The protein below binds the small molecule below.
Small molecule (SMILES): O=c1[nH]cnc2c1ncn2[C@@H]1O[C@H](COP(=O)(O)O)[C@@H](O)[C@H]1O

Sequence of chain 1.C:
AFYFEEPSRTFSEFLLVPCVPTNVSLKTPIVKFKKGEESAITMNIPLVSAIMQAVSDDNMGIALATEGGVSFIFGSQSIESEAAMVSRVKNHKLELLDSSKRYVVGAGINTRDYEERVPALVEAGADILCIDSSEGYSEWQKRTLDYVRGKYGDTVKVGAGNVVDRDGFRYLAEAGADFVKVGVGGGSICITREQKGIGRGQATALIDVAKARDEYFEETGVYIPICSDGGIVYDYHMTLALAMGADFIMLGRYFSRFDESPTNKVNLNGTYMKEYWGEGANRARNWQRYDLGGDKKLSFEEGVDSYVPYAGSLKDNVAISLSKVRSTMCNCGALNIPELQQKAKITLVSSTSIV

Binding-site contacts:
Ligand atom C5 contacts residue ILE213 of chain 1.C at 3.5 Å (hydrophobic).
Ligand atom O4' contacts residue GLN217 of chain 1.C at 3.4 Å (h-bond).
Ligand atom C4 contacts residue ILE213 of chain 1.C at 3.4 Å (hydrophobic).
Ligand atom P contacts residue GLY274 of chain 1.C at 3.6 Å.
Ligand atom O6 contacts residue THR214 of chain 1.C at 3.2 Å (h-bond).
Ligand atom O6 contacts residue GLY302 of chain 1.C at 2.7 Å (h-bond).
Ligand atom O2' contacts residue ASP251 of chain 1.C at 2.5 Å (salt-bridge).
Ligand atom C3' contacts residue ASP251 of chain 1.C at 3.4 Å.
Ligand atom C6 contacts residue THR214 of chain 1.C at 3.1 Å.
Ligand atom O2P contacts residue GLY253 of chain 1.C at 3.7 Å.
Ligand atom O1P contacts residue GLY253 of chain 1.C at 3.1 Å (h-bond).
Ligand atom C6 contacts residue GLY302 of chain 1.C at 3.7 Å.
Ligand atom O2P contacts residue LEU273 of chain 1.C at 3.5 Å.
Ligand atom N1 contacts residue THR214 of chain 1.C at 2.4 Å (h-bond).
Ligand atom C2 contacts residue GLU216 of chain 1.C at 3.3 Å.
Ligand atom O3P contacts residue GLN217 of chain 1.C at 3.6 Å (h-bond).
Ligand atom C4' contacts residue ASP251 of chain 1.C at 3.5 Å.
Ligand atom O5' contacts residue GLY252 of chain 1.C at 3.1 Å.
Ligand atom C8 contacts residue MET60 of chain 1.C at 3.7 Å (hydrophobic).
Ligand atom C2' contacts residue ASP251 of chain 1.C at 3.7 Å.
Ligand atom N1 contacts residue ARG215 of chain 1.C at 3.3 Å (salt-bridge).
Ligand atom N1 contacts residue GLU216 of chain 1.C at 3.3 Å (salt-bridge).
Ligand atom O3P contacts residue ARG275 of chain 1.C at 2.7 Å (salt-bridge).
Ligand atom O6 contacts residue ARG215 of chain 1.C at 3.4 Å (salt-bridge).
Ligand atom C2 contacts residue THR214 of chain 1.C at 3.1 Å.
Ligand atom N3 contacts residue ILE213 of chain 1.C at 3.6 Å.
Ligand atom O3' contacts residue ALA58 of chain 1.C at 3.5 Å.
Ligand atom N7 contacts residue GLU301 of chain 1.C at 3.1 Å (salt-bridge).
Ligand atom O6 contacts residue GLU301 of chain 1.C at 3.2 Å (salt-bridge).
Ligand atom O2P contacts residue GLY252 of chain 1.C at 3.4 Å.
Ligand atom O6 contacts residue GLY300 of chain 1.C at 3.4 Å.
Ligand atom N7 contacts residue GLY300 of chain 1.C at 3.6 Å.
Ligand atom O2P contacts residue ARG275 of chain 1.C at 3.6 Å.
Ligand atom O3P contacts residue GLY274 of chain 1.C at 3.4 Å.
Ligand atom O1P contacts residue ARG275 of chain 1.C at 2.6 Å (salt-bridge).
Ligand atom N9 contacts residue ILE213 of chain 1.C at 3.7 Å.
Ligand atom P contacts residue GLY253 of chain 1.C at 3.7 Å.
Ligand atom O2P contacts residue GLY274 of chain 1.C at 2.7 Å (h-bond).
Ligand atom O3' contacts residue ASP251 of chain 1.C at 2.5 Å (salt-bridge).
Ligand atom C5' contacts residue GLN217 of chain 1.C at 3.4 Å.